Binding-site contacts:
Ligand atom NH contacts residue GLU296 of chain 1.A at 2.5 Å (salt-bridge).
Ligand atom C1 contacts residue GLU296 of chain 1.A at 3.3 Å.
Ligand atom OA2 contacts residue ASP301 of chain 1.A at 2.6 Å (salt-bridge).
Ligand atom OA1 contacts residue TYR292 of chain 1.A at 2.7 Å (h-bond).
Ligand atom CB contacts residue TYR292 of chain 1.A at 3.8 Å (hydrophobic).
Ligand atom C5 contacts residue HEM1 of chain 1.C at 3.5 Å.
Ligand atom CB contacts residue GLU296 of chain 1.A at 3.2 Å.
Ligand atom NH contacts residue TYR292 of chain 1.A at 3.7 Å.
Ligand atom C6 contacts residue VAL271 of chain 1.A at 3.0 Å (hydrophobic).
Ligand atom C2 contacts residue PRO269 of chain 1.A at 3.3 Å (hydrophobic).
Ligand atom C contacts residue ASP301 of chain 1.A at 3.3 Å.
Ligand atom C5 contacts residue VAL271 of chain 1.A at 3.8 Å (hydrophobic).
Ligand atom C7 contacts residue VAL271 of chain 1.A at 3.4 Å (hydrophobic).
Ligand atom N contacts residue HEM1 of chain 1.C at 3.2 Å (h-bond).
Ligand atom C5 contacts residue PHE288 of chain 1.A at 3.3 Å (hydrophobic).
Ligand atom CA contacts residue GLN182 of chain 1.A at 3.5 Å.
Ligand atom C1 contacts residue PRO269 of chain 1.A at 3.5 Å (hydrophobic).
Ligand atom OA2 contacts residue TYR292 of chain 1.A at 3.2 Å.
Ligand atom CA contacts residue GLU296 of chain 1.A at 3.5 Å.
Ligand atom NH contacts residue HEM1 of chain 1.C at 3.8 Å.
Ligand atom OA1 contacts residue ASP301 of chain 1.A at 3.2 Å (salt-bridge).
Ligand atom NH contacts residue TRP291 of chain 1.A at 2.8 Å (h-bond).
Ligand atom C contacts residue TYR292 of chain 1.A at 3.4 Å (hydrophobic).
Ligand atom NE contacts residue PRO269 of chain 1.A at 3.5 Å.
Ligand atom NE contacts residue GLU296 of chain 1.A at 2.7 Å (salt-bridge).
Ligand atom CG contacts residue GLU296 of chain 1.A at 3.2 Å.
Ligand atom C3 contacts residue HEM1 of chain 1.C at 3.2 Å.
Ligand atom C6 contacts residue HEM1 of chain 1.C at 3.4 Å.
Ligand atom OA2 contacts residue GLU296 of chain 1.A at 3.4 Å.
Ligand atom OA1 contacts residue GLN182 of chain 1.A at 3.3 Å (h-bond).
Ligand atom C6 contacts residue PHE288 of chain 1.A at 3.7 Å (hydrophobic).
Ligand atom CD contacts residue PRO269 of chain 1.A at 3.8 Å (hydrophobic).
Ligand atom C7 contacts residue PHE288 of chain 1.A at 3.7 Å (hydrophobic).
Ligand atom OA1 contacts residue TYR266 of chain 1.A at 3.5 Å (h-bond).
Ligand atom CB contacts residue GLN182 of chain 1.A at 3.6 Å.
Ligand atom CD contacts residue GLU296 of chain 1.A at 3.6 Å.
Ligand atom N contacts residue GLU296 of chain 1.A at 2.8 Å (salt-bridge).
Ligand atom C1 contacts residue TRP291 of chain 1.A at 3.7 Å (hydrophobic).
Ligand atom C2 contacts residue TRP291 of chain 1.A at 3.8 Å (hydrophobic).
Ligand atom S4 contacts residue HEM1 of chain 1.C at 2.8 Å.

A protein and the small-molecule ligand that binds it are described below.
Small molecule (SMILES): [H]/N=C(/CCSC(C)C)NCCC[C@H](N)C(=O)O

Sequence of chain 1.A:
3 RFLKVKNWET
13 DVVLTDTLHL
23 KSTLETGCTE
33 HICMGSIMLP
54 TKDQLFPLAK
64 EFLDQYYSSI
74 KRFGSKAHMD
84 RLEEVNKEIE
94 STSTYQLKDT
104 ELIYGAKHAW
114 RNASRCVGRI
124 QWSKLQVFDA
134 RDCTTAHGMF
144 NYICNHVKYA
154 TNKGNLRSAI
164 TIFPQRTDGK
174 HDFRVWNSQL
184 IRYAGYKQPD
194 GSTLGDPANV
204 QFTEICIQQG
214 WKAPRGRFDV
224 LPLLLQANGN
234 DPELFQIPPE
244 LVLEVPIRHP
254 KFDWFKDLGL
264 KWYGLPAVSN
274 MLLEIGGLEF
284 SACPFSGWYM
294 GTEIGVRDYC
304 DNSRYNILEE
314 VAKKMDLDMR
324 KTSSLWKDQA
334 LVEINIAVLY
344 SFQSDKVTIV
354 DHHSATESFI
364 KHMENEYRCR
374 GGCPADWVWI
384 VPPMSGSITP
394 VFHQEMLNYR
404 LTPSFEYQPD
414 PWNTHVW